Binding-site contacts:
Ligand atom C10 contacts residue MET149 of chain 1.B at 3.7 Å (hydrophobic).
Ligand atom O31 contacts residue ALA140 of chain 1.B at 3.8 Å.
Ligand atom C20 contacts residue GLN139 of chain 1.B at 3.5 Å.
Ligand atom C11 contacts residue THR145 of chain 1.B at 3.9 Å.
Ligand atom C12 contacts residue THR145 of chain 1.B at 3.1 Å.
Ligand atom C12 contacts residue GLN66 of chain 1.A at 3.7 Å.
Ligand atom N25 contacts residue ASP138 of chain 1.B at 3.4 Å (salt-bridge).
Ligand atom O29 contacts residue GLN66 of chain 1.A at 3.6 Å.
Ligand atom C6 contacts residue GLN66 of chain 1.A at 3.3 Å.
Ligand atom O31 contacts residue HIS142 of chain 1.B at 3.0 Å (h-bond).
Ligand atom C1 contacts residue LEU73 of chain 1.A at 3.7 Å (hydrophobic).
Ligand atom C4 contacts residue THR96 of chain 1.A at 3.8 Å.
Ligand atom C18 contacts residue THR145 of chain 1.B at 3.4 Å.
Ligand atom C23 contacts residue ASP138 of chain 1.B at 3.9 Å.
Ligand atom O29 contacts residue ACY1 of chain 1.H at 3.7 Å.
Ligand atom C17 contacts residue GLN139 of chain 1.B at 3.7 Å.
Ligand atom C23 contacts residue ALA140 of chain 1.B at 3.8 Å (hydrophobic).
Ligand atom O31 contacts residue GLU141 of chain 1.B at 3.3 Å (salt-bridge).
Ligand atom C23 contacts residue GLU141 of chain 1.B at 3.6 Å.
Ligand atom C15 contacts residue GLU141 of chain 1.B at 3.5 Å.
Ligand atom C5 contacts residue MET149 of chain 1.B at 3.4 Å (hydrophobic).
Ligand atom C18 contacts residue ACY1 of chain 1.H at 3.8 Å.
Ligand atom O29 contacts residue TYR70 of chain 1.A at 3.6 Å.
Ligand atom C4 contacts residue GLN66 of chain 1.A at 3.6 Å.
Ligand atom C2 contacts residue ALA100 of chain 1.A at 3.7 Å (hydrophobic).
Ligand atom C3 contacts residue THR145 of chain 1.B at 3.8 Å.
Ligand atom O30 contacts residue HIS142 of chain 1.B at 3.1 Å (h-bond).
Ligand atom O27 contacts residue ALA140 of chain 1.B at 3.9 Å.
Ligand atom O27 contacts residue GLU141 of chain 1.B at 2.9 Å (salt-bridge).
Ligand atom C5 contacts residue TRP103 of chain 1.A at 3.8 Å (hydrophobic).
Ligand atom C11 contacts residue GLN66 of chain 1.A at 3.6 Å.
Ligand atom C9 contacts residue THR145 of chain 1.B at 3.4 Å.
Ligand atom C15 contacts residue THR145 of chain 1.B at 3.4 Å.
Ligand atom O30 contacts residue THR145 of chain 1.B at 2.8 Å (h-bond).
Ligand atom C19 contacts residue GLN139 of chain 1.B at 3.8 Å.
Ligand atom O31 contacts residue THR145 of chain 1.B at 2.6 Å (h-bond).
Ligand atom C24 contacts residue ASP138 of chain 1.B at 3.3 Å.
Ligand atom C16 contacts residue GLN139 of chain 1.B at 3.7 Å.
Ligand atom N26 contacts residue GLN139 of chain 1.B at 2.9 Å (h-bond).
Ligand atom C1 contacts residue ALA100 of chain 1.A at 3.8 Å (hydrophobic).

Sequence of chain 1.B:
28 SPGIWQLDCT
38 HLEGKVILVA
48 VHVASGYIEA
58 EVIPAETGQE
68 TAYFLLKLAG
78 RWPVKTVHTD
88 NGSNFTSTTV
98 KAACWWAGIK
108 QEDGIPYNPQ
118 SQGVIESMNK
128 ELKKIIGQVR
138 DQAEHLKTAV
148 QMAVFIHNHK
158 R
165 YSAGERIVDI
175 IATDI

Sequence of chain 1.A:
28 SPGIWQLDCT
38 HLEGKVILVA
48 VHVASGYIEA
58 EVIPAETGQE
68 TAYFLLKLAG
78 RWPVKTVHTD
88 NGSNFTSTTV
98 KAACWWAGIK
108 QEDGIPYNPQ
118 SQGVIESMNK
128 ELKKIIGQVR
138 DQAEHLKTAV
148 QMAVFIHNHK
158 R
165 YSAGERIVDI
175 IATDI

A protein and the small-molecule ligand that binds it are described below.
Small molecule (SMILES): NCCCCCC(=O)N[C@H]1Cc2ccccc2/C1=C\c1ccc2c(c1C(=O)O)OCO2